Binding-site contacts:
Ligand atom O6 contacts residue ASP119 of chain 1.A at 2.5 Å (salt-bridge).
Ligand atom O6 contacts residue TRP126 of chain 1.A at 3.3 Å.
Ligand atom C6 contacts residue ASN121 of chain 1.A at 3.7 Å.
Ligand atom C1 contacts residue ASP119 of chain 1.A at 3.4 Å.
Ligand atom O5 contacts residue GLU53 of chain 1.A at 3.6 Å.
Ligand atom O6 contacts residue ALA125 of chain 1.A at 3.2 Å (h-bond).
Ligand atom N2 contacts residue ASN64 of chain 1.A at 3.4 Å (h-bond).
Ligand atom O6 contacts residue TRP80 of chain 1.A at 2.8 Å (h-bond).
Ligand atom C3 contacts residue ASP119 of chain 1.A at 3.6 Å.
Ligand atom O4 contacts residue ASN77 of chain 1.A at 3.5 Å.
Ligand atom C6 contacts residue ALA125 of chain 1.A at 3.7 Å (hydrophobic).
Ligand atom O5 contacts residue ASN121 of chain 1.A at 3.6 Å (h-bond).
Ligand atom O7 contacts residue TRP81 of chain 1.A at 3.2 Å.
Ligand atom C6 contacts residue ASP119 of chain 1.A at 3.2 Å.
Ligand atom C6 contacts residue GLN75 of chain 1.A at 3.6 Å.
Ligand atom C5 contacts residue TRP80 of chain 1.A at 3.8 Å (hydrophobic).
Ligand atom O1 contacts residue SER70 of chain 1.A at 3.3 Å (h-bond).
Ligand atom N2 contacts residue ASP119 of chain 1.A at 3.0 Å (salt-bridge).
Ligand atom C5 contacts residue ASP119 of chain 1.A at 3.6 Å.
Ligand atom C6 contacts residue TRP81 of chain 1.A at 3.6 Å (hydrophobic).
Ligand atom C5 contacts residue GLN75 of chain 1.A at 3.6 Å.
Ligand atom C3 contacts residue ALA125 of chain 1.A at 3.6 Å (hydrophobic).
Ligand atom O1 contacts residue ASN64 of chain 1.A at 3.3 Å (h-bond).
Ligand atom C8 contacts residue GLN75 of chain 1.A at 3.7 Å.
Ligand atom C8 contacts residue TRP126 of chain 1.A at 3.2 Å (hydrophobic).
Ligand atom C4 contacts residue TRP80 of chain 1.A at 3.8 Å (hydrophobic).
Ligand atom O7 contacts residue ILE76 of chain 1.A at 3.6 Å.
Ligand atom C8 contacts residue LEU93 of chain 1.A at 3.8 Å (hydrophobic).
Ligand atom O3 contacts residue TRP81 of chain 1.A at 3.4 Å (h-bond).
Ligand atom O6 contacts residue ASN121 of chain 1.A at 3.1 Å (h-bond).
Ligand atom C5 contacts residue ASN121 of chain 1.A at 3.6 Å.
Ligand atom C8 contacts residue ASN64 of chain 1.A at 3.7 Å.
Ligand atom O6 contacts residue GLU53 of chain 1.A at 3.5 Å (salt-bridge).
Ligand atom N2 contacts residue ALA125 of chain 1.A at 2.9 Å (h-bond).
Ligand atom O7 contacts residue ASN77 of chain 1.A at 2.9 Å (h-bond).
Ligand atom C1 contacts residue ALA125 of chain 1.A at 3.7 Å (hydrophobic).
Ligand atom C2 contacts residue ASP119 of chain 1.A at 3.5 Å.
Ligand atom O6 contacts residue VAL127 of chain 1.A at 2.9 Å (h-bond).
Ligand atom O6 contacts residue TRP81 of chain 1.A at 3.6 Å.
Ligand atom C2 contacts residue ALA125 of chain 1.A at 3.6 Å (hydrophobic).

This small molecule binds to this protein.
Small molecule (SMILES): CC(=O)N[C@@H]1[C@@H](O)[C@H](O[C@@H]2O[C@H](CO)[C@@H](O[C@@H]3O[C@H](CO)[C@@H](O[C@@H]4O[C@H](CO)[C@@H](O)[C@H](O)[C@H]4NC(C)=O)[C@H](O)[C@H]3NC(C)=O)[C@H](O)[C@H]2NC(C)=O)[C@@H](CO)O[C@@H]1O

Sequence of chain 1.A:
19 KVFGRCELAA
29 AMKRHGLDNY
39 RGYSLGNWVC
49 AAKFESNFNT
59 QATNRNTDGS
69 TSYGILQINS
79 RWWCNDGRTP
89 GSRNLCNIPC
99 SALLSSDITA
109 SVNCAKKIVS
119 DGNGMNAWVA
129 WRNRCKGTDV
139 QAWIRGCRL